Binding-site contacts:
Ligand atom O14 contacts residue HIS227 of chain 1.B at 2.7 Å (h-bond).
Ligand atom C40 contacts residue SER234 of chain 1.B at 3.2 Å.
Ligand atom C42 contacts residue PRO358 of chain 1.B at 3.8 Å (hydrophobic).
Ligand atom C41 contacts residue VAL23 of chain 1.B at 3.5 Å (hydrophobic).
Ligand atom O07 contacts residue THR274 of chain 1.B at 3.4 Å (h-bond).
Ligand atom C42 contacts residue VAL23 of chain 1.B at 3.4 Å (hydrophobic).
Ligand atom C41 contacts residue PRO358 of chain 1.B at 3.9 Å (hydrophobic).
Ligand atom C44 contacts residue LEU361 of chain 1.B at 3.8 Å (hydrophobic).
Ligand atom C41 contacts residue GLU27 of chain 1.B at 3.5 Å.
Ligand atom C44 contacts residue GLY360 of chain 1.B at 3.5 Å.
Ligand atom C41 contacts residue SER234 of chain 1.B at 3.3 Å.
Ligand atom O06 contacts residue THR274 of chain 1.B at 3.0 Å (h-bond).
Ligand atom C15 contacts residue PRO272 of chain 1.B at 3.4 Å (hydrophobic).
Ligand atom O06 contacts residue LEU273 of chain 1.B at 3.3 Å.
Ligand atom O07 contacts residue GLN279 of chain 1.B at 3.6 Å.
Ligand atom O03 contacts residue ARG276 of chain 1.B at 3.1 Å (salt-bridge).
Ligand atom C06 contacts residue LEU215 of chain 1.B at 3.9 Å (hydrophobic).
Ligand atom O13 contacts residue PRO358 of chain 1.B at 3.8 Å.
Ligand atom C39 contacts residue PHE270 of chain 1.B at 3.8 Å (hydrophobic).
Ligand atom C07 contacts residue LEU215 of chain 1.B at 3.7 Å (hydrophobic).
Ligand atom C15 contacts residue LEU273 of chain 1.B at 3.8 Å (hydrophobic).
Ligand atom C27 contacts residue ARG359 of chain 1.B at 3.2 Å.
Ligand atom O13 contacts residue ARG359 of chain 1.B at 2.8 Å (salt-bridge).
Ligand atom C36 contacts residue HIS227 of chain 1.B at 3.7 Å.
Ligand atom C32 contacts residue ASP26 of chain 1.B at 3.5 Å.
Ligand atom C28 contacts residue ARG359 of chain 1.B at 3.3 Å.
Ligand atom C33 contacts residue ASP26 of chain 1.B at 3.7 Å.
Ligand atom O05 contacts residue LEU361 of chain 1.B at 3.5 Å.
Ligand atom C30 contacts residue HIS227 of chain 1.B at 3.5 Å.
Ligand atom C14 contacts residue LEU215 of chain 1.B at 3.6 Å (hydrophobic).
Ligand atom O06 contacts residue LEU215 of chain 1.B at 3.5 Å.
Ligand atom C34 contacts residue GLU22 of chain 1.B at 3.7 Å.
Ligand atom C33 contacts residue GLU22 of chain 1.B at 3.5 Å.
Ligand atom O12 contacts residue ARG359 of chain 1.B at 3.2 Å (salt-bridge).
Ligand atom C08 contacts residue HIS227 of chain 1.B at 3.8 Å.
Ligand atom C39 contacts residue ALA231 of chain 1.B at 3.7 Å (hydrophobic).
Ligand atom C07 contacts residue ASP224 of chain 1.B at 3.4 Å.
Ligand atom C13 contacts residue PHE270 of chain 1.B at 3.5 Å (hydrophobic).
Ligand atom C16 contacts residue THR274 of chain 1.B at 3.6 Å.
Ligand atom C19 contacts residue THR274 of chain 1.B at 3.4 Å.

This protein binds this small molecule.
Small molecule (SMILES): CC(=O)O[C@H]1C(=O)[C@@]2(C)[C@H]([C@H](OC(=O)c3ccccc3)[C@]3(O)C[C@H](OC(=O)[C@H](O)[C@@H](NC(=O)c4ccccc4)c4ccccc4)C(C)=C1C3(C)C)[C@]1(OC(C)=O)CO[C@@H]1C[C@@H]2O

Sequence of chain 1.B:
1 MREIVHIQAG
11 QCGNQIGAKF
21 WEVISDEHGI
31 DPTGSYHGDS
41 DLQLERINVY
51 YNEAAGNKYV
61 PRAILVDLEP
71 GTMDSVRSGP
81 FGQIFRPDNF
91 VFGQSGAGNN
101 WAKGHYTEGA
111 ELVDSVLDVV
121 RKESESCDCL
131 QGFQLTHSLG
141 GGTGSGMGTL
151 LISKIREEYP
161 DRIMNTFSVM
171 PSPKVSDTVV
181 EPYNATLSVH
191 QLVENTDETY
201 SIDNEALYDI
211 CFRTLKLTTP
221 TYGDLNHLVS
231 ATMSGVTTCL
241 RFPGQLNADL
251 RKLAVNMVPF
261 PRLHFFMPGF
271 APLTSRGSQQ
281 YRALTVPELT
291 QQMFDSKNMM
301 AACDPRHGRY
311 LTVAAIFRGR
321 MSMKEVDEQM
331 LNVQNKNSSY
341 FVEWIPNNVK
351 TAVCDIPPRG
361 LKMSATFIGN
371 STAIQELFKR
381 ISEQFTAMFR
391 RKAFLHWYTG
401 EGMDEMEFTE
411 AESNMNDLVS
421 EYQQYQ